Binding-site contacts:
Ligand atom O4 contacts residue HIS246 of chain 1.A at 4.4 Å.
Ligand atom C7 contacts residue HIS246 of chain 1.A at 4.4 Å.
Ligand atom C8 contacts residue ASN199 of chain 1.A at 3.4 Å.
Ligand atom C5 contacts residue LYS202 of chain 1.A at 4.4 Å.
Ligand atom C3 contacts residue ASN199 of chain 1.A at 3.8 Å.
Ligand atom C6 contacts residue THR201 of chain 1.A at 4.1 Å.
Ligand atom O6 contacts residue GLU206 of chain 1.A at 4.0 Å.
Ligand atom C8 contacts residue HIS246 of chain 1.A at 4.4 Å.
Ligand atom C5 contacts residue ASN199 of chain 1.A at 3.6 Å.
Ligand atom C2 contacts residue ASN199 of chain 1.A at 2.5 Å.
Ligand atom O5 contacts residue LYS202 of chain 1.A at 3.4 Å.
Ligand atom C7 contacts residue ASN199 of chain 1.A at 3.4 Å.
Ligand atom C7 contacts residue LEU247 of chain 1.A at 4.2 Å (hydrophobic).
Ligand atom C3 contacts residue HIS246 of chain 1.A at 4.0 Å.
Ligand atom O7 contacts residue HIS246 of chain 1.A at 3.9 Å.
Ligand atom C1 contacts residue HIS246 of chain 1.A at 4.0 Å.
Ligand atom C5 contacts residue HIS246 of chain 1.A at 4.4 Å.
Ligand atom O6 contacts residue LYS202 of chain 1.A at 3.7 Å.
Ligand atom C6 contacts residue LYS202 of chain 1.A at 4.1 Å.
Ligand atom C4 contacts residue ASN199 of chain 1.A at 4.2 Å.
Ligand atom N2 contacts residue ASN199 of chain 1.A at 3.0 Å (h-bond).
Ligand atom O7 contacts residue ASN199 of chain 1.A at 4.3 Å.
Ligand atom C1 contacts residue LYS202 of chain 1.A at 4.2 Å.
Ligand atom C5 contacts residue THR201 of chain 1.A at 4.3 Å.
Ligand atom O5 contacts residue ASN199 of chain 1.A at 2.3 Å (h-bond).
Ligand atom C6 contacts residue GLU206 of chain 1.A at 3.8 Å.
Ligand atom C1 contacts residue ASN199 of chain 1.A at 1.5 Å.
Ligand atom O7 contacts residue LEU247 of chain 1.A at 3.8 Å.
Ligand atom C2 contacts residue HIS246 of chain 1.A at 4.5 Å.
Ligand atom C8 contacts residue THR201 of chain 1.A at 4.0 Å.
Ligand atom O5 contacts residue THR201 of chain 1.A at 4.3 Å.
Ligand atom N2 contacts residue HIS246 of chain 1.A at 4.2 Å.

This protein binds this small molecule.
Small molecule (SMILES): CC(=O)N[C@H]1[C@H](O[C@H]2[C@H](O)[C@@H](NC(C)=O)CO[C@@H]2CO)O[C@H](CO)[C@@H](O)[C@@H]1O

Sequence of chain 1.A:
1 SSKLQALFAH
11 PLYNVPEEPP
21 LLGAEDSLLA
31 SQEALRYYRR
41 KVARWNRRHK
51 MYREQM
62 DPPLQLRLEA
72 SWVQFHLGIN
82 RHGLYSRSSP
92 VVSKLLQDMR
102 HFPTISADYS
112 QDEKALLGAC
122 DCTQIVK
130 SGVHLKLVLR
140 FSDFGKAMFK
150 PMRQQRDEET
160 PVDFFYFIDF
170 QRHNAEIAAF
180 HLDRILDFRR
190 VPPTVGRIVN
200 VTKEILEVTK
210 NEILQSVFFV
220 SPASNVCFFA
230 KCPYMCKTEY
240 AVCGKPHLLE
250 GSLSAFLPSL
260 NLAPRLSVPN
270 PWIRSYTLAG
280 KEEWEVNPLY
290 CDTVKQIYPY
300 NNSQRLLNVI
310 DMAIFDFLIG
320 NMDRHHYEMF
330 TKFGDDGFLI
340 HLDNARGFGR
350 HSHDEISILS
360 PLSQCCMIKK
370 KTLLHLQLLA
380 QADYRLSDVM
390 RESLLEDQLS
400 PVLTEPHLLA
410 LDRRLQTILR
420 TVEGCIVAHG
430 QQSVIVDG